Binding-site contacts:
Ligand atom C contacts residue ARG365 of chain 1.A at 3.5 Å.
Ligand atom CB contacts residue MET362 of chain 1.A at 3.7 Å (hydrophobic).
Ligand atom CG contacts residue PRO363 of chain 1.A at 3.7 Å (hydrophobic).
Ligand atom CD contacts residue MET362 of chain 1.A at 3.8 Å (hydrophobic).
Ligand atom OXT contacts residue VAL247 of chain 1.A at 3.8 Å.
Ligand atom CA contacts residue VAL247 of chain 1.A at 3.6 Å (hydrophobic).
Ligand atom CB contacts residue HIS175 of chain 1.A at 3.8 Å.
Ligand atom N contacts residue VAL247 of chain 1.A at 3.6 Å.
Ligand atom O contacts residue ARG365 of chain 1.A at 2.9 Å (salt-bridge).
Ligand atom CA contacts residue GLY174 of chain 1.A at 3.7 Å.
Ligand atom O contacts residue MET364 of chain 1.A at 3.5 Å.
Ligand atom C contacts residue GLY174 of chain 1.A at 3.6 Å.
Ligand atom CD2 contacts residue LEU177 of chain 1.A at 3.6 Å (hydrophobic).
Ligand atom OD1 contacts residue HIS175 of chain 1.A at 3.8 Å.
Ligand atom CD2 contacts residue THR172 of chain 1.A at 3.7 Å.
Ligand atom O contacts residue HIS175 of chain 1.A at 3.7 Å.
Ligand atom CA contacts residue MET364 of chain 1.A at 3.8 Å (hydrophobic).
Ligand atom OE1 contacts residue TYR323 of chain 1.A at 3.5 Å.
Ligand atom C contacts residue MET362 of chain 1.A at 3.8 Å (hydrophobic).
Ligand atom CG contacts residue HIS175 of chain 1.A at 3.3 Å.
Ligand atom NE2 contacts residue PRO363 of chain 1.A at 3.5 Å (h-bond).
Ligand atom CA contacts residue MET362 of chain 1.A at 3.8 Å (hydrophobic).
Ligand atom CD1 contacts residue VAL247 of chain 1.A at 3.7 Å (hydrophobic).
Ligand atom OE1 contacts residue MET364 of chain 1.A at 3.6 Å.
Ligand atom CA contacts residue PRO363 of chain 1.A at 3.8 Å (hydrophobic).
Ligand atom CB contacts residue GLY174 of chain 1.A at 3.1 Å.
Ligand atom C contacts residue MET364 of chain 1.A at 3.6 Å (hydrophobic).
Ligand atom CB contacts residue PRO363 of chain 1.A at 3.5 Å (hydrophobic).
Ligand atom O contacts residue MET362 of chain 1.A at 3.5 Å.
Ligand atom N contacts residue GLY174 of chain 1.A at 2.7 Å (h-bond).
Ligand atom CG contacts residue VAL247 of chain 1.A at 3.7 Å (hydrophobic).
Ligand atom N contacts residue PRO363 of chain 1.A at 3.0 Å (h-bond).
Ligand atom CA contacts residue GLY174 of chain 1.A at 3.5 Å.
Ligand atom O contacts residue MET362 of chain 1.A at 3.4 Å.
Ligand atom CD2 contacts residue ARG176 of chain 1.A at 3.7 Å.
Ligand atom NE2 contacts residue MET362 of chain 1.A at 2.9 Å (h-bond).
Ligand atom C contacts residue MET362 of chain 1.A at 3.9 Å (hydrophobic).
Ligand atom CD1 contacts residue VAL344 of chain 1.A at 3.8 Å (hydrophobic).
Ligand atom O contacts residue MET362 of chain 1.A at 3.8 Å.
Ligand atom C contacts residue VAL247 of chain 1.A at 3.5 Å (hydrophobic).

The small molecule below binds the protein below.
Small molecule (SMILES): CC(=O)N[C@@H](CCC(N)=O)C(=O)N[C@@H](CC(C)C)C(=O)N[C@@H](CC(=O)O)C(=O)N[C@@H](CC(C)C)C(=O)N[C@@H](C)C(=O)O

Sequence of chain 1.A:
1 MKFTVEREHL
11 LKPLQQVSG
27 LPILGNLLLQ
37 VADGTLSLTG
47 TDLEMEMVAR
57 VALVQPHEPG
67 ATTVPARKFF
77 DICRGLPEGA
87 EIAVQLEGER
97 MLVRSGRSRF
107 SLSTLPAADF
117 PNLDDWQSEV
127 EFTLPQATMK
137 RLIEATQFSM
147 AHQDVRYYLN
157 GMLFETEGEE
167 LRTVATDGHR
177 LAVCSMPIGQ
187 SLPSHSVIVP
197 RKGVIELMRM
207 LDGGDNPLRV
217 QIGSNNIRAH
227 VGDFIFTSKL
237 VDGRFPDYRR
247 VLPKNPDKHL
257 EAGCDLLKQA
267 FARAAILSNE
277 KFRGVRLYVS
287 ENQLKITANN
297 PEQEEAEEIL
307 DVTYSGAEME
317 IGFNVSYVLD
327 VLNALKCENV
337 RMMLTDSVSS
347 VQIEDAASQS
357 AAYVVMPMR